Sequence of chain 1.A:
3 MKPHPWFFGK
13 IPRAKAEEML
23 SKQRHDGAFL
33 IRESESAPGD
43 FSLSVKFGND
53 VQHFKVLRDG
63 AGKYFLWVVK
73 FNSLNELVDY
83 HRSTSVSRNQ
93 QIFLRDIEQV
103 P

Binding-site contacts:
Ligand atom OAL contacts residue ARG34 of chain 1.A at 2.9 Å (salt-bridge).
Ligand atom OAK contacts residue SER38 of chain 1.A at 2.6 Å (h-bond).
Ligand atom CBE contacts residue HIS55 of chain 1.A at 3.7 Å.
Ligand atom CAA contacts residue GLN54 of chain 1.A at 3.7 Å.
Ligand atom OAL contacts residue SER44 of chain 1.A at 3.2 Å (h-bond).
Ligand atom OD1 contacts residue PHE56 of chain 1.A at 3.3 Å.
Ligand atom OAW contacts residue SER44 of chain 1.A at 3.0 Å (h-bond).
Ligand atom CBC contacts residue LYS57 of chain 1.A at 3.8 Å.
Ligand atom OAL contacts residue SER36 of chain 1.A at 2.7 Å (h-bond).
Ligand atom CB contacts residue TRP69 of chain 1.A at 3.5 Å (hydrophobic).
Ligand atom PBK contacts residue SER38 of chain 1.A at 3.6 Å.
Ligand atom PBK contacts residue SER44 of chain 1.A at 3.8 Å.
Ligand atom CAP contacts residue PHE56 of chain 1.A at 3.7 Å (hydrophobic).
Ligand atom NAV contacts residue HIS55 of chain 1.A at 2.8 Å (h-bond).
Ligand atom OAW contacts residue LYS57 of chain 1.A at 3.4 Å.
Ligand atom OAM contacts residue ARG34 of chain 1.A at 2.8 Å (salt-bridge).
Ligand atom PBK contacts residue SER36 of chain 1.A at 3.8 Å.
Ligand atom CAR contacts residue HIS55 of chain 1.A at 3.5 Å.
Ligand atom CAZ contacts residue ARG15 of chain 1.A at 3.9 Å.
Ligand atom CAN contacts residue PHE56 of chain 1.A at 3.7 Å (hydrophobic).
Ligand atom CAN contacts residue LYS57 of chain 1.A at 3.7 Å.
Ligand atom CG contacts residue LEU68 of chain 1.A at 3.8 Å (hydrophobic).
Ligand atom OAH contacts residue ARG15 of chain 1.A at 2.9 Å (salt-bridge).
Ligand atom ND2 contacts residue LYS57 of chain 1.A at 2.7 Å (salt-bridge).
Ligand atom CBE contacts residue PHE56 of chain 1.A at 3.4 Å (hydrophobic).
Ligand atom CBI contacts residue HIS55 of chain 1.A at 3.3 Å.
Ligand atom CAB contacts residue ARG15 of chain 1.A at 3.3 Å.
Ligand atom OD1 contacts residue LYS57 of chain 1.A at 2.8 Å (salt-bridge).
Ligand atom CAC contacts residue PHE56 of chain 1.A at 3.5 Å (hydrophobic).
Ligand atom OAM contacts residue ARG15 of chain 1.A at 2.7 Å (salt-bridge).
Ligand atom OAL contacts residue SER38 of chain 1.A at 3.8 Å.
Ligand atom CG contacts residue LYS57 of chain 1.A at 3.6 Å.
Ligand atom CB contacts residue LEU68 of chain 1.A at 3.5 Å (hydrophobic).
Ligand atom CBB contacts residue HIS55 of chain 1.A at 3.5 Å.
Ligand atom CAP contacts residue LYS57 of chain 1.A at 3.6 Å.
Ligand atom ND2 contacts residue LEU68 of chain 1.A at 3.0 Å (h-bond).
Ligand atom CAP contacts residue HIS55 of chain 1.A at 3.7 Å.
Ligand atom OAI contacts residue TRP69 of chain 1.A at 3.6 Å.
Ligand atom CAR contacts residue GLN54 of chain 1.A at 3.6 Å.
Ligand atom CA contacts residue TRP69 of chain 1.A at 3.4 Å (hydrophobic).

A small-molecule ligand and the protein it binds are described below.
Small molecule (SMILES): CC[C@H](C)[C@H](NC(=O)[C@H]1[C@H](C(=O)NC)[C@@H]1c1ccc(OP(=O)(O)O)cc1)C(=O)N[C@@H](CC(N)=O)C(N)=O